A small-molecule ligand and the protein it binds are described below.
Small molecule (SMILES): C[C@@H]1O[C@H](OP(=O)(O)OP(=O)(O)OC[C@H]2O[C@@H](n3cnc4c(=O)[nH]c(N)nc43)[C@H](O)[C@@H]2O)[C@@H](O)[C@H](O)[C@@H]1O

Binding-site contacts:
Ligand atom C5A contacts residue CYS131 of chain 1.B at 3.2 Å (hydrophobic).
Ligand atom O3' contacts residue ASP292 of chain 1.B at 2.5 Å (salt-bridge).
Ligand atom O6 contacts residue LYS209 of chain 1.B at 2.9 Å (salt-bridge).
Ligand atom C6A contacts residue ASN187 of chain 1.B at 3.6 Å.
Ligand atom C2' contacts residue SER291 of chain 1.B at 3.4 Å.
Ligand atom C3 contacts residue CYS131 of chain 1.B at 3.1 Å (hydrophobic).
Ligand atom O4 contacts residue CYS131 of chain 1.B at 2.9 Å (h-bond).
Ligand atom N7 contacts residue TRP223 of chain 1.B at 3.1 Å (h-bond).
Ligand atom O2' contacts residue GLY224 of chain 1.B at 3.5 Å.
Ligand atom O1X contacts residue LYS297 of chain 1.B at 2.8 Å (salt-bridge).
Ligand atom O3 contacts residue ASN155 of chain 1.B at 3.4 Å (h-bond).
Ligand atom O2' contacts residue SER291 of chain 1.B at 2.7 Å (h-bond).
Ligand atom N2 contacts residue GLY200 of chain 1.B at 3.0 Å (h-bond).
Ligand atom O3 contacts residue CYS131 of chain 1.B at 2.9 Å (h-bond).
Ligand atom O3P contacts residue GLY90 of chain 1.B at 3.4 Å.
Ligand atom O2X contacts residue ARG230 of chain 1.B at 3.2 Å (salt-bridge).
Ligand atom C8 contacts residue TRP223 of chain 1.B at 2.9 Å (hydrophobic).
Ligand atom O1P contacts residue VAL202 of chain 1.B at 2.8 Å (h-bond).
Ligand atom O6 contacts residue LEU206 of chain 1.B at 3.3 Å.
Ligand atom O3 contacts residue ASN94 of chain 1.B at 3.6 Å (h-bond).
Ligand atom C2A contacts residue CYS131 of chain 1.B at 3.0 Å (hydrophobic).
Ligand atom O5 contacts residue LYS297 of chain 1.B at 3.3 Å (salt-bridge).
Ligand atom C4A contacts residue CYS131 of chain 1.B at 3.1 Å (hydrophobic).
Ligand atom O2 contacts residue ASN155 of chain 1.B at 3.4 Å (h-bond).
Ligand atom O2' contacts residue TRP223 of chain 1.B at 3.4 Å (h-bond).
Ligand atom O2' contacts residue ASP292 of chain 1.B at 3.6 Å.
Ligand atom O3' contacts residue PRO228 of chain 1.B at 3.5 Å.
Ligand atom N1 contacts residue TRP223 of chain 1.B at 3.3 Å.
Ligand atom C2A contacts residue ASN155 of chain 1.B at 3.5 Å.
Ligand atom O1X contacts residue ASN187 of chain 1.B at 2.8 Å (h-bond).
Ligand atom O1X contacts residue ARG230 of chain 1.B at 3.2 Å (salt-bridge).
Ligand atom C6 contacts residue TRP223 of chain 1.B at 3.3 Å (hydrophobic).
Ligand atom O3 contacts residue TYR158 of chain 1.B at 3.3 Å.
Ligand atom O3P contacts residue LEU91 of chain 1.B at 2.7 Å (h-bond).
Ligand atom O1P contacts residue HIS201 of chain 1.B at 3.3 Å.
Ligand atom O5 contacts residue CYS131 of chain 1.B at 3.0 Å (h-bond).
Ligand atom C4A contacts residue HIS201 of chain 1.B at 3.4 Å.
Ligand atom C6A contacts residue CYS131 of chain 1.B at 3.4 Å (hydrophobic).
Ligand atom C3 contacts residue GLY89 of chain 1.B at 3.4 Å.
Ligand atom C3' contacts residue ASP292 of chain 1.B at 3.1 Å.

Sequence of chain 1.B:
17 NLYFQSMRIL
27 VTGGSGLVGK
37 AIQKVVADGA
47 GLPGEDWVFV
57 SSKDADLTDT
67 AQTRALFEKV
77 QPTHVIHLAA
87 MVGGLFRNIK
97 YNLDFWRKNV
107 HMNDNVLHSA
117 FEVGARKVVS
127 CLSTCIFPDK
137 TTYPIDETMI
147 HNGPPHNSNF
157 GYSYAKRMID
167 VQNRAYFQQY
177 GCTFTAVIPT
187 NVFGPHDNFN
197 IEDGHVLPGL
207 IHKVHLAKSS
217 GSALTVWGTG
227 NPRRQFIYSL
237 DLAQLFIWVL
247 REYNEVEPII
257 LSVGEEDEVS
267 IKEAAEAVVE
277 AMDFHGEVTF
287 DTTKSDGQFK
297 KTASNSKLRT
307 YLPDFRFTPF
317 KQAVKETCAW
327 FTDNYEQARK